Sequence of chain 1.A:
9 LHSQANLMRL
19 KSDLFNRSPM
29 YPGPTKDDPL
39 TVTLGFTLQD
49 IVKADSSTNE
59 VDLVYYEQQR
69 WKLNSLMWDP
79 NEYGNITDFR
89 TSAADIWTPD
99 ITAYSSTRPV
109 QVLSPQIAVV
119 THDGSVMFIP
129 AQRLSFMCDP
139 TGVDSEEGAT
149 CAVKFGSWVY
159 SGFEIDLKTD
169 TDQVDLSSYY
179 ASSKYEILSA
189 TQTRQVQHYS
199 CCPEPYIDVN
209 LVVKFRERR

Binding-site contacts:
Ligand atom C9 contacts residue TRP156 of chain 1.B at 3.5 Å (hydrophobic).
Ligand atom C3 contacts residue CYS199 of chain 1.B at 3.7 Å (hydrophobic).
Ligand atom C4 contacts residue CYS199 of chain 1.B at 3.6 Å (hydrophobic).
Ligand atom C17 contacts residue VAL157 of chain 1.B at 3.6 Å (hydrophobic).
Ligand atom C22 contacts residue CYS200 of chain 1.B at 3.2 Å (hydrophobic).
Ligand atom C8 contacts residue CYS199 of chain 1.B at 3.9 Å (hydrophobic).
Ligand atom C7 contacts residue CYS199 of chain 1.B at 3.9 Å (hydrophobic).
Ligand atom C12 contacts residue TYR64 of chain 1.A at 4.0 Å (hydrophobic).
Ligand atom O21 contacts residue ILE127 of chain 1.A at 3.9 Å.
Ligand atom O20 contacts residue GLN66 of chain 1.A at 3.6 Å.
Ligand atom C6 contacts residue TYR64 of chain 1.A at 4.0 Å (hydrophobic).
Ligand atom C19 contacts residue TRP156 of chain 1.B at 3.3 Å (hydrophobic).
Ligand atom C17 contacts residue VAL117 of chain 1.A at 3.8 Å (hydrophobic).
Ligand atom C3 contacts residue ILE127 of chain 1.A at 3.9 Å (hydrophobic).
Ligand atom C5 contacts residue CYS199 of chain 1.B at 3.4 Å (hydrophobic).
Ligand atom C16 contacts residue VAL157 of chain 1.B at 3.9 Å (hydrophobic).
Ligand atom C16 contacts residue VAL117 of chain 1.A at 3.7 Å (hydrophobic).
Ligand atom C2 contacts residue CYS199 of chain 1.B at 3.6 Å (hydrophobic).
Ligand atom C5 contacts residue TYR64 of chain 1.A at 3.7 Å (hydrophobic).
Ligand atom N18 contacts residue ILE127 of chain 1.A at 3.6 Å.
Ligand atom C7 contacts residue CYS200 of chain 1.B at 4.0 Å (hydrophobic).
Ligand atom C14 contacts residue TRP156 of chain 1.B at 3.2 Å (hydrophobic).
Ligand atom C13 contacts residue TYR64 of chain 1.A at 3.6 Å (hydrophobic).
Ligand atom C13 contacts residue CYS199 of chain 1.B at 3.8 Å (hydrophobic).
Ligand atom C22 contacts residue MET125 of chain 1.A at 4.0 Å (hydrophobic).
Ligand atom C1 contacts residue GLN66 of chain 1.A at 3.6 Å.
Ligand atom C6 contacts residue CYS199 of chain 1.B at 3.3 Å (hydrophobic).
Ligand atom C19 contacts residue ILE127 of chain 1.A at 3.6 Å (hydrophobic).
Ligand atom O20 contacts residue CYS199 of chain 1.B at 4.0 Å.
Ligand atom C7 contacts residue ILE127 of chain 1.A at 3.8 Å (hydrophobic).
Ligand atom C15 contacts residue TYR204 of chain 1.B at 3.4 Å (hydrophobic).
Ligand atom C6 contacts residue GLN66 of chain 1.A at 3.6 Å.
Ligand atom C16 contacts residue TYR204 of chain 1.B at 4.0 Å (hydrophobic).
Ligand atom C11 contacts residue TRP156 of chain 1.B at 3.9 Å (hydrophobic).
Ligand atom N10 contacts residue TRP156 of chain 1.B at 2.9 Å (h-bond).
Ligand atom N18 contacts residue VAL157 of chain 1.B at 3.5 Å.
Ligand atom N18 contacts residue TRP156 of chain 1.B at 3.7 Å.
Ligand atom C15 contacts residue TRP156 of chain 1.B at 3.8 Å (hydrophobic).
Ligand atom C23 contacts residue GLN66 of chain 1.A at 3.2 Å.
Ligand atom C1 contacts residue CYS199 of chain 1.B at 3.4 Å (hydrophobic).

The protein below binds the small molecule below.
Small molecule (SMILES): COc1ccc(/C=C2\CCCN=C2c2cccnc2)c(OC)c1

Sequence of chain 1.B:
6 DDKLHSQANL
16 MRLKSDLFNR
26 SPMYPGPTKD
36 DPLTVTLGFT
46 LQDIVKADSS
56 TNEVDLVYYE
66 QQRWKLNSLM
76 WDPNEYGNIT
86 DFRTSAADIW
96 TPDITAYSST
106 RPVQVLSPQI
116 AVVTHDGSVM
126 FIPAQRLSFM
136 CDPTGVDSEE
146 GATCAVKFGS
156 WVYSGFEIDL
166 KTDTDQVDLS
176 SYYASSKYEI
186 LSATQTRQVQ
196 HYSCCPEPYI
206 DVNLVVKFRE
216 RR